Sequence of chain 1.C:
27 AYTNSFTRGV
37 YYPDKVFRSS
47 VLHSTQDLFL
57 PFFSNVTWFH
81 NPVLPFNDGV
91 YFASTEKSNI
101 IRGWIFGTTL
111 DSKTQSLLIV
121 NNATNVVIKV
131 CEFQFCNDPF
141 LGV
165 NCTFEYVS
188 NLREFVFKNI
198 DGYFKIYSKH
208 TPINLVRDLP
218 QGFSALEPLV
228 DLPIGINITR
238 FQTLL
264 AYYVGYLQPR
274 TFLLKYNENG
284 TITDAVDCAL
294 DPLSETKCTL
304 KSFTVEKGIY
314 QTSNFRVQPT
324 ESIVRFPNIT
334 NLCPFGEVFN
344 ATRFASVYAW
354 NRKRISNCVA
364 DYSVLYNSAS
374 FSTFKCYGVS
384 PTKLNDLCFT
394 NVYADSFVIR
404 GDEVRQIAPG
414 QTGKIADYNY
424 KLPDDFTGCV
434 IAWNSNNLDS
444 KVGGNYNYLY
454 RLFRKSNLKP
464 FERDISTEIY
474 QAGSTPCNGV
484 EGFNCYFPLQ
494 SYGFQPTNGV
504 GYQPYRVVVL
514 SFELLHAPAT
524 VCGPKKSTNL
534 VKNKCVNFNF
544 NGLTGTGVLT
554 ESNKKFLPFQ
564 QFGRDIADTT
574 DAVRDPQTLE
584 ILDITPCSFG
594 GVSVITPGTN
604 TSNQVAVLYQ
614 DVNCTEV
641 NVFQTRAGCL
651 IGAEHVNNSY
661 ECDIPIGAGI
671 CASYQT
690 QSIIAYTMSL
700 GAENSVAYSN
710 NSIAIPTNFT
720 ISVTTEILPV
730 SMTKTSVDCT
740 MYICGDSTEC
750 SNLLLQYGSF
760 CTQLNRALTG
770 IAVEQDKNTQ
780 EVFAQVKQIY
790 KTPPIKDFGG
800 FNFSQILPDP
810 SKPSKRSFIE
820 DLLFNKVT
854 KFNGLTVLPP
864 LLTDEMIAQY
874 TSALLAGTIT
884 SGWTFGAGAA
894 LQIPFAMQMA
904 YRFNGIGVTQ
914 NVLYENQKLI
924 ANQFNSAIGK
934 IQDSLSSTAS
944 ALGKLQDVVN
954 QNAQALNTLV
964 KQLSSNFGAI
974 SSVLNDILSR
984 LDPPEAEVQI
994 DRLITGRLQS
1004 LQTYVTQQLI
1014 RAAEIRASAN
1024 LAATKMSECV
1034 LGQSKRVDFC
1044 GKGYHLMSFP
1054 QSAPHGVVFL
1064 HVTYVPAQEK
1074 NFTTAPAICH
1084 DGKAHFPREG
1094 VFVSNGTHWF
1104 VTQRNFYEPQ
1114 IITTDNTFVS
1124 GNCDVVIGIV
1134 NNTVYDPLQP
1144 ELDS

The protein below binds the small molecule below.
Small molecule (SMILES): CC(=O)N[C@H]1[C@H](O[C@H]2[C@H](O)[C@@H](NC(C)=O)CO[C@@H]2CO)O[C@H](CO)[C@@H](O)[C@@H]1O

Binding-site contacts:
Ligand atom C2 contacts residue SER803 of chain 1.C at 3.9 Å.
Ligand atom O5 contacts residue SER803 of chain 1.C at 3.8 Å.
Ligand atom C5 contacts residue ASN801 of chain 1.C at 3.6 Å.
Ligand atom N2 contacts residue SER803 of chain 1.C at 4.1 Å.
Ligand atom O6 contacts residue GLN804 of chain 1.C at 3.7 Å.
Ligand atom C7 contacts residue ASN801 of chain 1.C at 3.8 Å.
Ligand atom C3 contacts residue ASN801 of chain 1.C at 3.8 Å.
Ligand atom C4 contacts residue ASN801 of chain 1.C at 4.2 Å.
Ligand atom C5 contacts residue SER803 of chain 1.C at 3.9 Å.
Ligand atom C8 contacts residue GLN804 of chain 1.C at 4.0 Å.
Ligand atom C6 contacts residue GLN804 of chain 1.C at 3.7 Å.
Ligand atom O5 contacts residue ASN801 of chain 1.C at 2.4 Å (h-bond).
Ligand atom O5 contacts residue GLN804 of chain 1.C at 4.0 Å.
Ligand atom C1 contacts residue GLN804 of chain 1.C at 4.4 Å.
Ligand atom C1 contacts residue SER803 of chain 1.C at 3.1 Å.
Ligand atom C2 contacts residue ASN801 of chain 1.C at 2.5 Å.
Ligand atom O6 contacts residue GLN935 of chain 1.C at 4.4 Å.
Ligand atom O7 contacts residue ASN801 of chain 1.C at 4.2 Å.
Ligand atom C3 contacts residue SER803 of chain 1.C at 4.0 Å.
Ligand atom C5 contacts residue GLN804 of chain 1.C at 3.5 Å.
Ligand atom N2 contacts residue ASN801 of chain 1.C at 2.9 Å (h-bond).
Ligand atom C1 contacts residue ASN801 of chain 1.C at 1.4 Å.